A small-molecule ligand and the protein it binds are described below.
Small molecule (SMILES): CCCCOc1cc(C[C@@H]2CNC(=O)N2)ccc1OC

Binding-site contacts:
Ligand atom C7 contacts residue THR277 of chain 1.B at 3.7 Å.
Ligand atom C8 contacts residue TYR103 of chain 1.B at 3.9 Å (hydrophobic).
Ligand atom N1 contacts residue MET217 of chain 1.B at 3.6 Å.
Ligand atom C5 contacts residue PHE316 of chain 1.B at 3.3 Å (hydrophobic).
Ligand atom C10 contacts residue PHE316 of chain 1.B at 3.7 Å (hydrophobic).
Ligand atom C7 contacts residue ASN265 of chain 1.B at 3.9 Å.
Ligand atom O2 contacts residue PHE316 of chain 1.B at 4.0 Å.
Ligand atom C3 contacts residue GLN313 of chain 1.B at 3.9 Å.
Ligand atom C1 contacts residue PHE284 of chain 1.B at 3.4 Å (hydrophobic).
Ligand atom O1 contacts residue ILE280 of chain 1.B at 4.1 Å.
Ligand atom C5 contacts residue GLN313 of chain 1.B at 3.9 Å.
Ligand atom O2 contacts residue GLN313 of chain 1.B at 2.9 Å (h-bond).
Ligand atom C3 contacts residue PHE316 of chain 1.B at 3.9 Å (hydrophobic).
Ligand atom C8 contacts residue ASN265 of chain 1.B at 3.7 Å.
Ligand atom C8 contacts residue PHE316 of chain 1.B at 4.0 Å (hydrophobic).
Ligand atom O2 contacts residue ILE280 of chain 1.B at 3.5 Å.
Ligand atom O3 contacts residue ASP262 of chain 1.B at 3.6 Å.
Ligand atom C2 contacts residue SER312 of chain 1.B at 3.8 Å.
Ligand atom C7 contacts residue GLN313 of chain 1.B at 3.7 Å.
Ligand atom O1 contacts residue PHE316 of chain 1.B at 3.5 Å.
Ligand atom C1 contacts residue MET301 of chain 1.B at 3.8 Å (hydrophobic).
Ligand atom C15 contacts residue PHE316 of chain 1.B at 3.5 Å (hydrophobic).
Ligand atom C1 contacts residue MET281 of chain 1.B at 3.6 Å (hydrophobic).
Ligand atom C2 contacts residue GLN313 of chain 1.B at 3.6 Å.
Ligand atom C5 contacts residue ILE280 of chain 1.B at 4.0 Å (hydrophobic).
Ligand atom C7 contacts residue TYR273 of chain 1.B at 4.0 Å (hydrophobic).
Ligand atom O1 contacts residue GLN313 of chain 1.B at 3.1 Å (h-bond).
Ligand atom C4 contacts residue GLN313 of chain 1.B at 4.0 Å.
Ligand atom C4 contacts residue PHE316 of chain 1.B at 3.5 Å (hydrophobic).
Ligand atom C2 contacts residue MET281 of chain 1.B at 3.7 Å (hydrophobic).
Ligand atom C3 contacts residue SER312 of chain 1.B at 3.9 Å.
Ligand atom C6 contacts residue GLN313 of chain 1.B at 3.9 Å.
Ligand atom C9 contacts residue TYR103 of chain 1.B at 3.8 Å (hydrophobic).
Ligand atom C7 contacts residue ILE280 of chain 1.B at 3.9 Å (hydrophobic).
Ligand atom C6 contacts residue PHE316 of chain 1.B at 3.5 Å (hydrophobic).
Ligand atom O3 contacts residue THR215 of chain 1.B at 3.8 Å.
Ligand atom C7 contacts residue TRP276 of chain 1.B at 3.9 Å (hydrophobic).
Ligand atom O3 contacts residue MET217 of chain 1.B at 3.6 Å.
Ligand atom C6 contacts residue ILE280 of chain 1.B at 3.7 Å (hydrophobic).
Ligand atom C14 contacts residue MET217 of chain 1.B at 3.7 Å (hydrophobic).

Sequence of chain 1.B:
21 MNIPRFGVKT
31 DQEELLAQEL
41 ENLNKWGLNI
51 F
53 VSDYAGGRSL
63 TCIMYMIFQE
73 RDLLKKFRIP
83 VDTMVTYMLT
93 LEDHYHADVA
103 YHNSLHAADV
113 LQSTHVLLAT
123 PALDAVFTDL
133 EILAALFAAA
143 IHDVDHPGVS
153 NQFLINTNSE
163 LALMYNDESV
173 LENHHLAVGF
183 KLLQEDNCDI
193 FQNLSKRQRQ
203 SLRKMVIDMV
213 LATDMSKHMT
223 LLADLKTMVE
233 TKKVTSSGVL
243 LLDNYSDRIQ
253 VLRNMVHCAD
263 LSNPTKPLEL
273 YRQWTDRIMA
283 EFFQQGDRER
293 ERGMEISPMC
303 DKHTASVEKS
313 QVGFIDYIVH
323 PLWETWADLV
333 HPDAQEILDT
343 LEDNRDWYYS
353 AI